Sequence of chain 1.B:
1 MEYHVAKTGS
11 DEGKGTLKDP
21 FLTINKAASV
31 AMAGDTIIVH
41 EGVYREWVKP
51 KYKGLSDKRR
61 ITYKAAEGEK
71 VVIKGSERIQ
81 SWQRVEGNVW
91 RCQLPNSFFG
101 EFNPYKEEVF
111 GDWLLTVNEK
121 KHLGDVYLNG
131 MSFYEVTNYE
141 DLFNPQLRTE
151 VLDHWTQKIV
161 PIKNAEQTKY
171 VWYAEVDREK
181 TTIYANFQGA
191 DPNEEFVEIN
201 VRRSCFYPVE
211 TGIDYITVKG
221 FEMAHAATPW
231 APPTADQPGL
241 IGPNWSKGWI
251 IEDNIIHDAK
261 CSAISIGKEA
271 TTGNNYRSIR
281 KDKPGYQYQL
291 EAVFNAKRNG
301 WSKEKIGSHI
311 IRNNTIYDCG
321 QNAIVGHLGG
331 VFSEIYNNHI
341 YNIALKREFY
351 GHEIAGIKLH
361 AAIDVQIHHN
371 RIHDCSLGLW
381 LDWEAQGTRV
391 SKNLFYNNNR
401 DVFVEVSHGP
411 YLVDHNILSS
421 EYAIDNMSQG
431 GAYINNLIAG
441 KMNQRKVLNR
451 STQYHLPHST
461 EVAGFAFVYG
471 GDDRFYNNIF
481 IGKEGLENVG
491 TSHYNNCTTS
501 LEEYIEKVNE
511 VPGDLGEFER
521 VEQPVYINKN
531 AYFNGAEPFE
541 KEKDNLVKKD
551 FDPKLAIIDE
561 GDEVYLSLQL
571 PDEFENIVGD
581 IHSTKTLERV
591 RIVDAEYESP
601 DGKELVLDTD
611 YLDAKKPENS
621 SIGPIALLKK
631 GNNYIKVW

The small molecule below binds the protein below.
Small molecule (SMILES): O[C@@H]1[C@@H](O)[C@H](O)OC[C@H]1O

Binding-site contacts:
Ligand atom C3 contacts residue HIS373 of chain 1.B at 4.2 Å.
Ligand atom O4 contacts residue HIS339 of chain 1.B at 3.6 Å.
Ligand atom O4 contacts residue ARG371 of chain 1.B at 3.6 Å (salt-bridge).
Ligand atom O3 contacts residue HIS373 of chain 1.B at 3.3 Å.
Ligand atom C5 contacts residue TYR341 of chain 1.B at 4.1 Å (hydrophobic).
Ligand atom C4 contacts residue HIS339 of chain 1.B at 4.3 Å.
Ligand atom O1 contacts residue TYR341 of chain 1.B at 4.3 Å.
Ligand atom O3 contacts residue ASP374 of chain 1.B at 4.1 Å.
Ligand atom O3 contacts residue TYR341 of chain 1.B at 4.1 Å.
Ligand atom O5 contacts residue TYR341 of chain 1.B at 3.4 Å (h-bond).
Ligand atom O4 contacts residue HIS373 of chain 1.B at 3.3 Å.
Ligand atom C1 contacts residue TYR341 of chain 1.B at 4.3 Å (hydrophobic).
Ligand atom C2 contacts residue TYR341 of chain 1.B at 3.8 Å (hydrophobic).
Ligand atom C4 contacts residue TYR341 of chain 1.B at 3.8 Å (hydrophobic).
Ligand atom C4 contacts residue HIS373 of chain 1.B at 4.0 Å.
Ligand atom O4 contacts residue ASP559 of chain 1.B at 4.0 Å.
Ligand atom C3 contacts residue TYR341 of chain 1.B at 4.3 Å (hydrophobic).